Sequence of chain 1.B:
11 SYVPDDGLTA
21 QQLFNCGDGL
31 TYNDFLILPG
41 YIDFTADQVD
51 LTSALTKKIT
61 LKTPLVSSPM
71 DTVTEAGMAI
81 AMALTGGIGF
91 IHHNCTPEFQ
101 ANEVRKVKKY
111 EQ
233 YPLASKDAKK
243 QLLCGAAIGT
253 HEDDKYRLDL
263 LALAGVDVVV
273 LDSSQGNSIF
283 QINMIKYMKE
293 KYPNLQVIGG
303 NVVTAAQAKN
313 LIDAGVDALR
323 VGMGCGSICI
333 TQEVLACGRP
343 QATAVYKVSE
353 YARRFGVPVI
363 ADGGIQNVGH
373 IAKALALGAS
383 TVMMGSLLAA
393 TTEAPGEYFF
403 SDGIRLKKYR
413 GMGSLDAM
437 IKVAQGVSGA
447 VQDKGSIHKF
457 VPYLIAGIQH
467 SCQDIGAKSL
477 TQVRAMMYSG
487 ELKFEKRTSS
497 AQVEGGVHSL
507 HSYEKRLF

Binding-site contacts:
Ligand atom C7 contacts residue ASP274 of chain 1.B at 3.6 Å.
Ligand atom O4 contacts residue IMP1 of chain 1.G at 3.1 Å (h-bond).
Ligand atom O4 contacts residue GLN441 of chain 1.B at 3.2 Å (h-bond).
Ligand atom C17 contacts residue IMP1 of chain 1.G at 3.6 Å.
Ligand atom C16 contacts residue SER276 of chain 1.B at 3.4 Å.
Ligand atom O2 contacts residue GLY324 of chain 1.B at 3.6 Å.
Ligand atom C9 contacts residue GLY415 of chain 1.B at 3.7 Å.
Ligand atom C4 contacts residue GLN441 of chain 1.B at 3.6 Å.
Ligand atom C7 contacts residue IMP1 of chain 1.G at 3.5 Å.
Ligand atom C1 contacts residue THR333 of chain 1.B at 3.8 Å.
Ligand atom O1 contacts residue IMP1 of chain 1.G at 3.4 Å.
Ligand atom C6 contacts residue SER276 of chain 1.B at 3.4 Å.
Ligand atom C3 contacts residue GLY415 of chain 1.B at 3.7 Å.
Ligand atom C15 contacts residue IMP1 of chain 1.G at 3.2 Å.
Ligand atom C11 contacts residue IMP1 of chain 1.G at 3.7 Å.
Ligand atom C17 contacts residue GLY415 of chain 1.B at 3.5 Å.
Ligand atom O5 contacts residue GLN441 of chain 1.B at 3.0 Å (h-bond).
Ligand atom C1 contacts residue GLY326 of chain 1.B at 3.6 Å.
Ligand atom C10 contacts residue ASN303 of chain 1.B at 3.7 Å.
Ligand atom O6 contacts residue SER276 of chain 1.B at 2.9 Å (h-bond).
Ligand atom O1 contacts residue THR333 of chain 1.B at 2.9 Å (h-bond).
Ligand atom O6 contacts residue SER275 of chain 1.B at 3.7 Å.
Ligand atom O5 contacts residue SER276 of chain 1.B at 2.8 Å (h-bond).
Ligand atom C16 contacts residue IMP1 of chain 1.G at 3.2 Å.
Ligand atom C7 contacts residue ASN303 of chain 1.B at 3.7 Å.
Ligand atom C2 contacts residue GLY415 of chain 1.B at 3.7 Å.
Ligand atom C14 contacts residue IMP1 of chain 1.G at 3.7 Å.
Ligand atom O1 contacts residue GLY326 of chain 1.B at 3.1 Å (h-bond).
Ligand atom O2 contacts residue GLY326 of chain 1.B at 3.4 Å (h-bond).
Ligand atom C15 contacts residue SER276 of chain 1.B at 3.5 Å.
Ligand atom O4 contacts residue THR333 of chain 1.B at 2.8 Å (h-bond).
Ligand atom C7 contacts residue SER275 of chain 1.B at 3.3 Å.
Ligand atom C8 contacts residue ASP274 of chain 1.B at 3.5 Å.
Ligand atom C10 contacts residue GLY324 of chain 1.B at 3.6 Å.
Ligand atom C11 contacts residue SER276 of chain 1.B at 3.6 Å.
Ligand atom O4 contacts residue SER276 of chain 1.B at 3.8 Å.
Ligand atom C8 contacts residue SER275 of chain 1.B at 3.7 Å.
Ligand atom O2 contacts residue MET325 of chain 1.B at 3.5 Å.
Ligand atom C1 contacts residue IMP1 of chain 1.G at 3.4 Å.
Ligand atom C9 contacts residue MET414 of chain 1.B at 3.8 Å (hydrophobic).

This protein binds this small molecule.
Small molecule (SMILES): COc1c(C)c2c(c(O)c1C/C=C(\C)CCC(=O)O)C(=O)OC2